This small molecule binds to this protein.
Small molecule (SMILES): CC(=O)N[C@@H]1[C@@H](O)[C@H](O)[C@@H](CO)O[C@H]1O

Sequence of chain 1.A:
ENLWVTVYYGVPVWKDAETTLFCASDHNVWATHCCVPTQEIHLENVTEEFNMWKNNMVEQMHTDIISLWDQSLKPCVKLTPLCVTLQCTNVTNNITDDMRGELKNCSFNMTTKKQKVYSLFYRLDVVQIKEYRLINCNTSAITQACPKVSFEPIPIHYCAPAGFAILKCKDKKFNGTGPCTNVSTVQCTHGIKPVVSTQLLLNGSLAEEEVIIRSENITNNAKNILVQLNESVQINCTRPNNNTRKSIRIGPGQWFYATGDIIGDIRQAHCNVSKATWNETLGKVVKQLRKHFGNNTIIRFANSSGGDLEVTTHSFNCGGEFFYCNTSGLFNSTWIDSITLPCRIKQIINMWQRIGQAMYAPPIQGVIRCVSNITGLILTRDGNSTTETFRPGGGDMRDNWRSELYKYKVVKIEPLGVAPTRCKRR

Binding-site contacts:
Ligand atom C4 contacts residue ASN138 of chain 1.A at 4.3 Å.
Ligand atom C8 contacts residue THR137 of chain 1.A at 4.0 Å.
Ligand atom C8 contacts residue CYS136 of chain 1.A at 4.2 Å (hydrophobic).
Ligand atom C1 contacts residue ASN138 of chain 1.A at 1.5 Å.
Ligand atom C7 contacts residue ASN138 of chain 1.A at 3.3 Å.
Ligand atom C1 contacts residue LYS152 of chain 1.A at 4.4 Å.
Ligand atom O7 contacts residue ASN138 of chain 1.A at 3.2 Å (h-bond).
Ligand atom C2 contacts residue ASN138 of chain 1.A at 2.5 Å.
Ligand atom C3 contacts residue ASN138 of chain 1.A at 3.9 Å.
Ligand atom O5 contacts residue ASN138 of chain 1.A at 2.4 Å (h-bond).
Ligand atom C5 contacts residue ASN138 of chain 1.A at 3.8 Å.
Ligand atom N2 contacts residue ASN138 of chain 1.A at 3.0 Å (h-bond).